Sequence of chain 1.C:
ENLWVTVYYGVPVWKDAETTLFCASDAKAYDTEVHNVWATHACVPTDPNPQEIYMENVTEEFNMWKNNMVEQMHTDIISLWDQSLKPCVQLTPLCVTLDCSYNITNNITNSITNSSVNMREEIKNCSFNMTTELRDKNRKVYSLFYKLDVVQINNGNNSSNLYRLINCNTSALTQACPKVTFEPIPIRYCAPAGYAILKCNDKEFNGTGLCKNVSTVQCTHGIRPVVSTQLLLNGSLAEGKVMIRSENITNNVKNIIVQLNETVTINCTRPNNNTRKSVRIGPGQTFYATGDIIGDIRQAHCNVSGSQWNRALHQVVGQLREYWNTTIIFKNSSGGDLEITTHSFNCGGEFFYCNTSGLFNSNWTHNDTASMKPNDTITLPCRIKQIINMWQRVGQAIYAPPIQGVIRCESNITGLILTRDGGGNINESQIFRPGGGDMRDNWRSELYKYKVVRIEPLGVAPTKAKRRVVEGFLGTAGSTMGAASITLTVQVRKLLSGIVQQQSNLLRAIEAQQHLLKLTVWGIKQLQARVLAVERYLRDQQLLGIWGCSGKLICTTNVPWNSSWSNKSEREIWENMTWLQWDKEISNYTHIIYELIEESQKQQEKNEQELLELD

This small molecule binds to this protein.
Small molecule (SMILES): CC(=O)N[C@@H]1[C@@H](O)[C@H](O)[C@@H](CO)O[C@H]1O

Binding-site contacts:
Ligand atom C4 contacts residue ASN278 of chain 1.C at 4.2 Å.
Ligand atom O6 contacts residue ASN281 of chain 1.C at 4.3 Å.
Ligand atom C5 contacts residue THR280 of chain 1.C at 3.7 Å.
Ligand atom O6 contacts residue ASN278 of chain 1.C at 3.9 Å.
Ligand atom O5 contacts residue ASN278 of chain 1.C at 2.4 Å (h-bond).
Ligand atom C8 contacts residue ASN278 of chain 1.C at 4.4 Å.
Ligand atom C1 contacts residue THR280 of chain 1.C at 3.8 Å.
Ligand atom O6 contacts residue THR280 of chain 1.C at 3.6 Å.
Ligand atom C3 contacts residue ASN278 of chain 1.C at 3.8 Å.
Ligand atom C5 contacts residue ASN278 of chain 1.C at 3.7 Å.
Ligand atom C6 contacts residue THR280 of chain 1.C at 3.9 Å.
Ligand atom C7 contacts residue ASN278 of chain 1.C at 3.2 Å.
Ligand atom C1 contacts residue ASN278 of chain 1.C at 1.4 Å.
Ligand atom O7 contacts residue ASN278 of chain 1.C at 3.1 Å (h-bond).
Ligand atom O5 contacts residue THR280 of chain 1.C at 3.7 Å.
Ligand atom N2 contacts residue ASN278 of chain 1.C at 2.9 Å (h-bond).
Ligand atom C2 contacts residue ASN278 of chain 1.C at 2.5 Å.